This protein binds this small molecule.
Small molecule (SMILES): CC1(C)Cc2ccccc2C(N[C@@H](Cc2ccccc2)C(=O)O)=N1

Sequence of chain 1.A:
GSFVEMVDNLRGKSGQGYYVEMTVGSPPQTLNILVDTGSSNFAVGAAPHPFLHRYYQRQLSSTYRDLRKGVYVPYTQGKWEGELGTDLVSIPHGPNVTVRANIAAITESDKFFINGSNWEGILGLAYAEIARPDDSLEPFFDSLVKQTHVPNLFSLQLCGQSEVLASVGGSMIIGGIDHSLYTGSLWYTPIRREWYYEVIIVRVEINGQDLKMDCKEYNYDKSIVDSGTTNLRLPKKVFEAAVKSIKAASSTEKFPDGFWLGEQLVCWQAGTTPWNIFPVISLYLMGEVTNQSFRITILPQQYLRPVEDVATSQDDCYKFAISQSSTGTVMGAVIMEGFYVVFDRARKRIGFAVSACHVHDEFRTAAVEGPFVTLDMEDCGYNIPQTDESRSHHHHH

Binding-site contacts:
Ligand atom C23 contacts residue TRP121 of chain 1.A at 3.8 Å (hydrophobic).
Ligand atom C21 contacts residue LEU36 of chain 1.A at 3.9 Å (hydrophobic).
Ligand atom C18 contacts residue GLY17 of chain 1.A at 3.9 Å.
Ligand atom C23 contacts residue GLN18 of chain 1.A at 3.6 Å.
Ligand atom C24 contacts residue GLY17 of chain 1.A at 3.8 Å.
Ligand atom C6 contacts residue LYS113 of chain 1.A at 3.9 Å.
Ligand atom N13 contacts residue GLY236 of chain 1.A at 4.0 Å.
Ligand atom C21 contacts residue GLN18 of chain 1.A at 3.3 Å.
Ligand atom C1 contacts residue PHE114 of chain 1.A at 3.9 Å (hydrophobic).
Ligand atom C19 contacts residue THR238 of chain 1.A at 4.0 Å.
Ligand atom C11 contacts residue ASP38 of chain 1.A at 3.8 Å.
Ligand atom C18 contacts residue THR238 of chain 1.A at 3.5 Å.
Ligand atom C20 contacts residue GLY236 of chain 1.A at 3.4 Å.
Ligand atom C20 contacts residue GLY19 of chain 1.A at 4.0 Å.
Ligand atom C11 contacts residue GLY236 of chain 1.A at 3.3 Å.
Ligand atom C7 contacts residue TYR77 of chain 1.A at 3.6 Å (hydrophobic).
Ligand atom C20 contacts residue THR238 of chain 1.A at 4.1 Å.
Ligand atom C21 contacts residue GLY236 of chain 1.A at 4.0 Å.
Ligand atom C19 contacts residue GLY17 of chain 1.A at 3.6 Å.
Ligand atom C24 contacts residue GLN18 of chain 1.A at 4.0 Å.
Ligand atom C10 contacts residue GLY236 of chain 1.A at 3.9 Å.
Ligand atom C15 contacts residue THR237 of chain 1.A at 3.9 Å.
Ligand atom C8 contacts residue GLY236 of chain 1.A at 3.7 Å.
Ligand atom O17 contacts residue THR237 of chain 1.A at 3.3 Å.
Ligand atom C22 contacts residue TRP121 of chain 1.A at 3.9 Å (hydrophobic).
Ligand atom C20 contacts residue GLY17 of chain 1.A at 4.1 Å.
Ligand atom C22 contacts residue LEU36 of chain 1.A at 3.8 Å (hydrophobic).
Ligand atom C22 contacts residue GLY19 of chain 1.A at 3.8 Å.
Ligand atom C12 contacts residue LEU36 of chain 1.A at 3.6 Å (hydrophobic).
Ligand atom C1 contacts residue TYR77 of chain 1.A at 3.5 Å (hydrophobic).
Ligand atom C6 contacts residue TYR77 of chain 1.A at 4.0 Å (hydrophobic).
Ligand atom C5 contacts residue LYS113 of chain 1.A at 3.8 Å.
Ligand atom C15 contacts residue THR238 of chain 1.A at 3.8 Å.
Ligand atom C22 contacts residue GLN18 of chain 1.A at 3.2 Å.
Ligand atom C11 contacts residue LEU36 of chain 1.A at 3.7 Å (hydrophobic).
Ligand atom C2 contacts residue TYR77 of chain 1.A at 3.9 Å (hydrophobic).
Ligand atom O17 contacts residue THR238 of chain 1.A at 2.7 Å (h-bond).
Ligand atom N9 contacts residue GLY236 of chain 1.A at 3.0 Å (h-bond).
Ligand atom C14 contacts residue GLY236 of chain 1.A at 3.4 Å.
Ligand atom C21 contacts residue GLY19 of chain 1.A at 3.4 Å.